This protein binds this small molecule.
Small molecule (SMILES): COc1ccc(C[C@H]2C[C@H]3[C@@H]4CCc5cc(O)ccc5[C@H]4CC[C@]3(C)[C@H]2O)cc1

Sequence of chain 1.C:
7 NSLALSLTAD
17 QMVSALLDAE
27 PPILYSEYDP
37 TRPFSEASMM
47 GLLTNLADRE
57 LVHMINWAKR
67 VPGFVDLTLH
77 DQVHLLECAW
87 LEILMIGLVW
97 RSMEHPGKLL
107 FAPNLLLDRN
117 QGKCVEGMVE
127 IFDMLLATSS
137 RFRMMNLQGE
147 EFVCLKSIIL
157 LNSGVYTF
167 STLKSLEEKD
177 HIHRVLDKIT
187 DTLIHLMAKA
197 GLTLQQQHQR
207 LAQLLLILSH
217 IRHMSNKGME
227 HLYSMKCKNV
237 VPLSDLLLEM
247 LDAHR

Binding-site contacts:
Ligand atom O03 contacts residue HIS227 of chain 1.C at 3.3 Å (h-bond).
Ligand atom C14 contacts residue PHE107 of chain 1.C at 4.2 Å (hydrophobic).
Ligand atom C01 contacts residue LEU94 of chain 1.C at 3.6 Å (hydrophobic).
Ligand atom C06 contacts residue LEU94 of chain 1.C at 3.9 Å (hydrophobic).
Ligand atom C18 contacts residue LEU49 of chain 1.C at 3.9 Å (hydrophobic).
Ligand atom C19 contacts residue HIS227 of chain 1.C at 3.3 Å.
Ligand atom C07 contacts residue ALA53 of chain 1.C at 3.7 Å (hydrophobic).
Ligand atom C14 contacts residue MET91 of chain 1.C at 4.1 Å (hydrophobic).
Ligand atom C08 contacts residue LEU49 of chain 1.C at 4.0 Å (hydrophobic).
Ligand atom C13 contacts residue MET91 of chain 1.C at 3.7 Å (hydrophobic).
Ligand atom C01 contacts residue MET91 of chain 1.C at 4.2 Å (hydrophobic).
Ligand atom O01 contacts residue LEU90 of chain 1.C at 3.9 Å.
Ligand atom C04 contacts residue ALA53 of chain 1.C at 4.3 Å (hydrophobic).
Ligand atom C14 contacts residue LEU131 of chain 1.C at 4.1 Å (hydrophobic).
Ligand atom C08 contacts residue ALA53 of chain 1.C at 4.2 Å (hydrophobic).
Ligand atom C03 contacts residue ALA53 of chain 1.C at 4.3 Å (hydrophobic).
Ligand atom C03 contacts residue PHE107 of chain 1.C at 4.2 Å (hydrophobic).
Ligand atom C13 contacts residue LEU131 of chain 1.C at 4.3 Å (hydrophobic).
Ligand atom O03 contacts residue MET124 of chain 1.C at 3.2 Å.
Ligand atom O03 contacts residue ILE127 of chain 1.C at 3.6 Å.
Ligand atom C02 contacts residue GLU56 of chain 1.C at 3.4 Å.
Ligand atom O01 contacts residue GLU56 of chain 1.C at 2.5 Å (salt-bridge).
Ligand atom C01 contacts residue LEU90 of chain 1.C at 3.2 Å (hydrophobic).
Ligand atom C19 contacts residue MET231 of chain 1.C at 3.6 Å (hydrophobic).
Ligand atom C18 contacts residue MET124 of chain 1.C at 3.5 Å (hydrophobic).
Ligand atom C17 contacts residue HIS227 of chain 1.C at 4.2 Å.
Ligand atom C07 contacts residue LEU49 of chain 1.C at 3.3 Å (hydrophobic).
Ligand atom C15 contacts residue MET46 of chain 1.C at 3.6 Å (hydrophobic).
Ligand atom O01 contacts residue ARG97 of chain 1.C at 3.3 Å (salt-bridge).
Ligand atom C05 contacts residue PHE107 of chain 1.C at 4.0 Å (hydrophobic).
Ligand atom C03 contacts residue GLU56 of chain 1.C at 3.6 Å.
Ligand atom C04 contacts residue PHE107 of chain 1.C at 4.2 Å (hydrophobic).
Ligand atom C02 contacts residue ARG97 of chain 1.C at 4.2 Å.
Ligand atom C06 contacts residue PHE107 of chain 1.C at 4.3 Å (hydrophobic).
Ligand atom C19 contacts residue MET46 of chain 1.C at 3.6 Å (hydrophobic).
Ligand atom C02 contacts residue LEU90 of chain 1.C at 3.9 Å (hydrophobic).
Ligand atom C16 contacts residue MET46 of chain 1.C at 4.2 Å (hydrophobic).
Ligand atom C06 contacts residue LEU90 of chain 1.C at 4.0 Å (hydrophobic).
Ligand atom C16 contacts residue HIS227 of chain 1.C at 4.2 Å.
Ligand atom C13 contacts residue ILE127 of chain 1.C at 4.2 Å (hydrophobic).